This small molecule binds to this protein.
Small molecule (SMILES): CC(=O)CC[C@H](N)C(=O)O

Sequence of chain 2.B:
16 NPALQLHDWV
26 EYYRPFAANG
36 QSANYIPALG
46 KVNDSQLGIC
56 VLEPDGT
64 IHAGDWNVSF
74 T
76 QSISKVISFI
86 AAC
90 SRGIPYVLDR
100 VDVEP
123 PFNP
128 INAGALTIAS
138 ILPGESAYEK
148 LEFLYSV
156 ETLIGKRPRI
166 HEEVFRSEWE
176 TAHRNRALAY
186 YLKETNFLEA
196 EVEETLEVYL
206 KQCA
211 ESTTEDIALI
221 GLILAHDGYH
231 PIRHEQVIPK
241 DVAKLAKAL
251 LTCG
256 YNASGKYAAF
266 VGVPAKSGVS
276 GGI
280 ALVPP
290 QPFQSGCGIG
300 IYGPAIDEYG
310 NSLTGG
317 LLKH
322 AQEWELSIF

Binding-site contacts:
Ligand atom C contacts residue TYR40 of chain 2.B at 3.6 Å (hydrophobic).
Ligand atom OD contacts residue GLN76 of chain 2.B at 3.4 Å.
Ligand atom CD contacts residue GLN76 of chain 2.B at 3.8 Å.
Ligand atom CD contacts residue SER77 of chain 2.B at 2.0 Å.
Ligand atom OD contacts residue GLY273 of chain 2.B at 3.3 Å.
Ligand atom O contacts residue ASN180 of chain 2.B at 4.3 Å.
Ligand atom OD contacts residue VAL274 of chain 2.B at 2.8 Å (h-bond).
Ligand atom CA contacts residue GLU173 of chain 2.B at 3.8 Å.
Ligand atom CB contacts residue SER77 of chain 2.B at 3.5 Å.
Ligand atom C contacts residue GLU173 of chain 2.B at 4.0 Å.
Ligand atom CA contacts residue TYR40 of chain 2.B at 3.7 Å (hydrophobic).
Ligand atom OXT contacts residue ASN180 of chain 2.B at 3.0 Å (h-bond).
Ligand atom O contacts residue GLU173 of chain 2.B at 4.1 Å.
Ligand atom OD contacts residue TYR256 of chain 2.B at 2.6 Å (h-bond).
Ligand atom CE contacts residue TYR256 of chain 2.B at 2.5 Å (hydrophobic).
Ligand atom CD contacts residue VAL274 of chain 2.B at 3.6 Å (hydrophobic).
Ligand atom OXT contacts residue TYR204 of chain 2.B at 2.7 Å (h-bond).
Ligand atom N contacts residue GLU173 of chain 2.B at 2.6 Å (salt-bridge).
Ligand atom CG contacts residue GLN76 of chain 2.B at 3.3 Å.
Ligand atom C contacts residue ASN129 of chain 2.B at 3.4 Å.
Ligand atom OD contacts residue SER77 of chain 2.B at 2.5 Å (h-bond).
Ligand atom CA contacts residue TYR204 of chain 2.B at 3.8 Å (hydrophobic).
Ligand atom CG contacts residue TYR40 of chain 2.B at 4.1 Å (hydrophobic).
Ligand atom CE contacts residue LYS80 of chain 2.B at 3.6 Å.
Ligand atom CB contacts residue CYS208 of chain 2.B at 4.0 Å (hydrophobic).
Ligand atom N contacts residue GLN76 of chain 2.B at 3.4 Å (h-bond).
Ligand atom CG contacts residue VAL274 of chain 2.B at 3.4 Å (hydrophobic).
Ligand atom C contacts residue TYR204 of chain 2.B at 3.6 Å (hydrophobic).
Ligand atom CB contacts residue GLN76 of chain 2.B at 3.9 Å.
Ligand atom N contacts residue CYS208 of chain 2.B at 3.4 Å (h-bond).
Ligand atom O contacts residue ASN129 of chain 2.B at 3.6 Å.
Ligand atom O contacts residue TYR40 of chain 2.B at 2.8 Å (h-bond).
Ligand atom CE contacts residue SER77 of chain 2.B at 1.3 Å.
Ligand atom CG contacts residue SER77 of chain 2.B at 3.1 Å.
Ligand atom CD contacts residue TYR256 of chain 2.B at 2.9 Å (hydrophobic).
Ligand atom N contacts residue TYR204 of chain 2.B at 3.9 Å.
Ligand atom CB contacts residue TYR204 of chain 2.B at 3.4 Å (hydrophobic).
Ligand atom CA contacts residue GLN76 of chain 2.B at 3.7 Å.
Ligand atom C contacts residue ASN180 of chain 2.B at 3.9 Å.
Ligand atom OXT contacts residue ASN129 of chain 2.B at 2.6 Å (h-bond).